Binding-site contacts:
Ligand atom OAO contacts residue ASP198 of chain 1.C at 3.3 Å (salt-bridge).
Ligand atom OAO contacts residue GLY196 of chain 1.C at 2.8 Å (h-bond).
Ligand atom CAG contacts residue ASN199 of chain 1.C at 4.3 Å.
Ligand atom CAL contacts residue GLY196 of chain 1.C at 3.2 Å.
Ligand atom OAM contacts residue KPI172 of chain 1.C at 4.1 Å.
Ligand atom OAM contacts residue GLY214 of chain 1.C at 3.4 Å.
Ligand atom OAN contacts residue PHE259 of chain 1.C at 4.3 Å.
Ligand atom CAK contacts residue GLY196 of chain 1.C at 3.4 Å.
Ligand atom OAM contacts residue GLY196 of chain 1.C at 3.9 Å.
Ligand atom OAM contacts residue SER215 of chain 1.C at 2.8 Å (h-bond).
Ligand atom CAK contacts residue ASP198 of chain 1.C at 4.3 Å.
Ligand atom CAG contacts residue TYR197 of chain 1.C at 3.9 Å (hydrophobic).
Ligand atom OAN contacts residue SER215 of chain 1.C at 3.0 Å (h-bond).
Ligand atom CAE contacts residue ILE250 of chain 1.C at 4.0 Å (hydrophobic).
Ligand atom CAB contacts residue TYR197 of chain 1.C at 3.8 Å (hydrophobic).
Ligand atom CAF contacts residue ILE250 of chain 1.C at 4.2 Å (hydrophobic).
Ligand atom CAL contacts residue KPI172 of chain 1.C at 3.6 Å.
Ligand atom CAE contacts residue THR216 of chain 1.C at 4.0 Å.
Ligand atom OAO contacts residue TYR197 of chain 1.C at 3.4 Å.
Ligand atom CAL contacts residue SER215 of chain 1.C at 4.0 Å.
Ligand atom CAL contacts residue GLY214 of chain 1.C at 4.3 Å.
Ligand atom CAF contacts residue ASN199 of chain 1.C at 4.5 Å.
Ligand atom CAC contacts residue TYR197 of chain 1.C at 4.0 Å (hydrophobic).
Ligand atom CAE contacts residue ASP198 of chain 1.C at 3.8 Å.
Ligand atom CAE contacts residue SER215 of chain 1.C at 4.5 Å.
Ligand atom CAK contacts residue TYR197 of chain 1.C at 4.1 Å (hydrophobic).
Ligand atom NAH contacts residue TYR197 of chain 1.C at 4.0 Å.
Ligand atom CAL contacts residue ASP198 of chain 1.C at 3.9 Å.
Ligand atom OAM contacts residue ASP198 of chain 1.C at 3.1 Å (salt-bridge).
Ligand atom CAJ contacts residue SER215 of chain 1.C at 3.9 Å.
Ligand atom OAN contacts residue VAL258 of chain 1.C at 4.4 Å.
Ligand atom CAI contacts residue TYR197 of chain 1.C at 4.4 Å (hydrophobic).
Ligand atom CAA contacts residue TYR197 of chain 1.C at 4.4 Å (hydrophobic).

This protein binds this small molecule.
Small molecule (SMILES): CCCN(CCC)C(=O)[C@H](O)[C@H](O)CO

Sequence of chain 1.C:
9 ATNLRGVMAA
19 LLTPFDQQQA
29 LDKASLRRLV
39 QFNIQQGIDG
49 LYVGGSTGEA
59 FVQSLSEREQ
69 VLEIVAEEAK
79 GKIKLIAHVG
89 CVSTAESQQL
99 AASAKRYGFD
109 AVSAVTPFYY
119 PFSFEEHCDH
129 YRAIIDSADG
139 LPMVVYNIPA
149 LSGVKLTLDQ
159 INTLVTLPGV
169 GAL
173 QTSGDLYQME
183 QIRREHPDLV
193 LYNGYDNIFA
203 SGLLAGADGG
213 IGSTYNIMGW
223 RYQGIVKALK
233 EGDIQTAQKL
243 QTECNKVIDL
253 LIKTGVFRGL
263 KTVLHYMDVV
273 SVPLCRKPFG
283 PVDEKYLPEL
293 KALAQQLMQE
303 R